Sequence of chain 1.B:
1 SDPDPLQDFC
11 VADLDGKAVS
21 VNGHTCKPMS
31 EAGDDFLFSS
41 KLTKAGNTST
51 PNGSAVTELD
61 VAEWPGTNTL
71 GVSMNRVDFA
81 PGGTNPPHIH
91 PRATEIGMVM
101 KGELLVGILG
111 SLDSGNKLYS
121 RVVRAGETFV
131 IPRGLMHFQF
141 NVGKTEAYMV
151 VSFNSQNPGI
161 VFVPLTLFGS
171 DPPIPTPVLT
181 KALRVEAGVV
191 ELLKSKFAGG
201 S

The protein below binds the small molecule below.
Small molecule (SMILES): CC(=O)N[C@@H]1[C@@H](O)[C@H](O)[C@@H](CO)O[C@H]1O

Binding-site contacts:
Ligand atom C3 contacts residue SER49 of chain 1.B at 4.4 Å.
Ligand atom C1 contacts residue SER49 of chain 1.B at 4.2 Å.
Ligand atom C7 contacts residue SER49 of chain 1.B at 3.7 Å.
Ligand atom O7 contacts residue ASN47 of chain 1.B at 3.3 Å (h-bond).
Ligand atom C7 contacts residue ASN47 of chain 1.B at 3.4 Å.
Ligand atom C4 contacts residue ASN47 of chain 1.B at 4.2 Å.
Ligand atom N2 contacts residue ASN47 of chain 1.B at 3.0 Å (h-bond).
Ligand atom C5 contacts residue ASN47 of chain 1.B at 3.6 Å.
Ligand atom C3 contacts residue ASN47 of chain 1.B at 3.8 Å.
Ligand atom C8 contacts residue THR48 of chain 1.B at 4.1 Å.
Ligand atom N2 contacts residue SER49 of chain 1.B at 3.0 Å (h-bond).
Ligand atom C2 contacts residue SER49 of chain 1.B at 4.0 Å.
Ligand atom C2 contacts residue ASN47 of chain 1.B at 2.5 Å.
Ligand atom O5 contacts residue ASN47 of chain 1.B at 2.4 Å (h-bond).
Ligand atom C1 contacts residue ASN47 of chain 1.B at 1.4 Å.
Ligand atom C8 contacts residue ASN47 of chain 1.B at 4.3 Å.
Ligand atom C8 contacts residue SER49 of chain 1.B at 3.5 Å.